Sequence of chain 1.A:
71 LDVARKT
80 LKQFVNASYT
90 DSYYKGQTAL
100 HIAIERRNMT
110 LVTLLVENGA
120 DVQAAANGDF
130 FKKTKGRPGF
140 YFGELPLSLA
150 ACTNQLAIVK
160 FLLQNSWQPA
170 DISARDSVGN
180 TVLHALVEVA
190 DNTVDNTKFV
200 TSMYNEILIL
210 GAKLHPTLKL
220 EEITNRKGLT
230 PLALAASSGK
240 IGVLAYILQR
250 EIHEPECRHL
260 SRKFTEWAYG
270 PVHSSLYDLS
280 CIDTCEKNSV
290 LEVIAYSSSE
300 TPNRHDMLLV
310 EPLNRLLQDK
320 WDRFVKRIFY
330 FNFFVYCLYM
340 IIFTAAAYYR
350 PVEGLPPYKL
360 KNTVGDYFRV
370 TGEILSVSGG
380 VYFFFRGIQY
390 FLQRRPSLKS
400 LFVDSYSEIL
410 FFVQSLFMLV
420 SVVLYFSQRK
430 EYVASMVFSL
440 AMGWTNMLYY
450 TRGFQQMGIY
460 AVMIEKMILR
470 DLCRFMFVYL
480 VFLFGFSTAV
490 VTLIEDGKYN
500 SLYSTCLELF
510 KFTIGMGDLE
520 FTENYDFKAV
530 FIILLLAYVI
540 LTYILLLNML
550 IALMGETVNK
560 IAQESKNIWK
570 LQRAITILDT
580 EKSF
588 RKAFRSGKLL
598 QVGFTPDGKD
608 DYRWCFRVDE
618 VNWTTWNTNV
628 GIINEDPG

Sequence of chain 1.B:
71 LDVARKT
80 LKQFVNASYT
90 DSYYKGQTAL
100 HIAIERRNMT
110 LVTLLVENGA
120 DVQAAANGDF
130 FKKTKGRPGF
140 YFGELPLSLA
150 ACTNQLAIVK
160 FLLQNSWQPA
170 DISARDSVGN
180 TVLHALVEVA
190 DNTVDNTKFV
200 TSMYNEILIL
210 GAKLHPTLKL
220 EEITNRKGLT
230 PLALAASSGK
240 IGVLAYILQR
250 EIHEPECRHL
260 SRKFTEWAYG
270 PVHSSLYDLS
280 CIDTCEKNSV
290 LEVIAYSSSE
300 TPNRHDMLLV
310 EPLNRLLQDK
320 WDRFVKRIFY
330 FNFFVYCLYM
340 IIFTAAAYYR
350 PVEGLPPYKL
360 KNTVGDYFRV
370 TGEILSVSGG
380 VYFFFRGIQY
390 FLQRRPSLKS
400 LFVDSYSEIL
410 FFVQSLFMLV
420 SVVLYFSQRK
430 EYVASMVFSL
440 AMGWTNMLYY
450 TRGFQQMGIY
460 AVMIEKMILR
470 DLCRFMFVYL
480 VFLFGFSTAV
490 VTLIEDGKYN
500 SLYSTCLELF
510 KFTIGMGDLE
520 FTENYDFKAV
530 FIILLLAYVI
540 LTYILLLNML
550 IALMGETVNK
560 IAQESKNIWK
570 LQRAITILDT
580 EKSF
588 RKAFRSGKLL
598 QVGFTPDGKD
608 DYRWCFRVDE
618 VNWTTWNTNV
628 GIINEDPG

A small-molecule ligand and the protein it binds are described below.
Small molecule (SMILES): CCCCCCCCC(Br)C(Br)CCCCCCCC(=O)O[C@@H](COC(=O)CCCCCCC[C@@H](Br)[C@@H](Br)CCCCCCCC)COP(=O)(O)OC1[C@H](O)[C@H](O)C(O)[C@H](O)[C@H]1O

Binding-site contacts:
Ligand atom O28 contacts residue SER406 of chain 1.A at 3.1 Å (h-bond).
Ligand atom O49 contacts residue GLN571 of chain 1.A at 2.8 Å (h-bond).
Ligand atom C06 contacts residue MET441 of chain 1.A at 3.5 Å (hydrophobic).
Ligand atom O22 contacts residue LEU409 of chain 1.A at 3.5 Å.
Ligand atom C05 contacts residue MET441 of chain 1.A at 3.5 Å (hydrophobic).
Ligand atom C06 contacts residue ALA440 of chain 1.A at 3.5 Å (hydrophobic).
Ligand atom C48 contacts residue GLN571 of chain 1.A at 3.8 Å.
Ligand atom O50 contacts residue GLU464 of chain 1.A at 3.2 Å.
Ligand atom O29 contacts residue ARG451 of chain 1.A at 3.1 Å (salt-bridge).
Ligand atom C24 contacts residue TYR405 of chain 1.A at 3.7 Å (hydrophobic).
Ligand atom O21 contacts residue SER406 of chain 1.A at 3.4 Å.
Ligand atom O35 contacts residue LEU570 of chain 1.A at 3.5 Å.
Ligand atom C08 contacts residue THR444 of chain 1.A at 3.8 Å.
Ligand atom C17 contacts residue THR444 of chain 1.A at 3.7 Å.
Ligand atom O21 contacts residue TYR448 of chain 1.A at 3.5 Å.
Ligand atom C03 contacts residue PHE437 of chain 1.A at 3.7 Å (hydrophobic).
Ligand atom O28 contacts residue TYR405 of chain 1.A at 3.0 Å (h-bond).
Ligand atom C06 contacts residue PHE485 of chain 1.B at 3.7 Å (hydrophobic).
Ligand atom O49 contacts residue GLU464 of chain 1.A at 3.1 Å (salt-bridge).
Ligand atom O35 contacts residue HIS304 of chain 1.A at 3.4 Å.
Ligand atom BR10 contacts residue LEU540 of chain 1.B at 3.7 Å.
Ligand atom O35 contacts residue ARG303 of chain 1.A at 2.9 Å (salt-bridge).
Ligand atom C07 contacts residue THR444 of chain 1.A at 3.7 Å.
Ligand atom C48 contacts residue GLU464 of chain 1.A at 3.6 Å.
Ligand atom O49 contacts residue ILE567 of chain 1.A at 3.4 Å.
Ligand atom C18 contacts residue LEU409 of chain 1.A at 3.8 Å (hydrophobic).
Ligand atom C07 contacts residue PHE485 of chain 1.B at 3.5 Å (hydrophobic).
Ligand atom O37 contacts residue ASP403 of chain 1.A at 3.6 Å.
Ligand atom C05 contacts residue ALA440 of chain 1.A at 3.8 Å (hydrophobic).
Ligand atom P27 contacts residue GLN571 of chain 1.A at 3.7 Å.
Ligand atom O29 contacts residue SER406 of chain 1.A at 2.6 Å (h-bond).
Ligand atom C42 contacts residue GLU464 of chain 1.A at 3.5 Å.
Ligand atom C51 contacts residue GLU464 of chain 1.A at 3.7 Å.
Ligand atom O30 contacts residue GLN571 of chain 1.A at 3.0 Å (h-bond).
Ligand atom O37 contacts residue HIS304 of chain 1.A at 3.3 Å.
Ligand atom O26 contacts residue GLN571 of chain 1.A at 3.3 Å (h-bond).
Ligand atom O26 contacts residue ARG451 of chain 1.A at 3.4 Å (salt-bridge).
Ligand atom C20 contacts residue LEU409 of chain 1.A at 3.7 Å (hydrophobic).
Ligand atom O43 contacts residue GLU464 of chain 1.A at 2.6 Å (salt-bridge).
Ligand atom O43 contacts residue LYS465 of chain 1.A at 3.2 Å (salt-bridge).